Sequence of chain 1.A:
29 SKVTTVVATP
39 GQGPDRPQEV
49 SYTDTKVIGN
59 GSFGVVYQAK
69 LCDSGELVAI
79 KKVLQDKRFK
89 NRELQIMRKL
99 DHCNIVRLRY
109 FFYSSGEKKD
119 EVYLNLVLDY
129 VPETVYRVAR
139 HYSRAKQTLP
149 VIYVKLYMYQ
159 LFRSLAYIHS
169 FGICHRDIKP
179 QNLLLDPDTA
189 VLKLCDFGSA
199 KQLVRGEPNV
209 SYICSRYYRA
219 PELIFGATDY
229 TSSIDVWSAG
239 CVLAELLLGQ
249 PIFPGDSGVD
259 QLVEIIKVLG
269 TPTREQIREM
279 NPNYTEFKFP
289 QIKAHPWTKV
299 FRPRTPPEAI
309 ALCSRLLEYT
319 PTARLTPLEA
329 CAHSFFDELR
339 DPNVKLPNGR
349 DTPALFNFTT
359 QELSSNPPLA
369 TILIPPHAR

Binding-site contacts:
Ligand atom C4 contacts residue VAL129 of chain 1.A at 3.9 Å (hydrophobic).
Ligand atom N8 contacts residue VAL129 of chain 1.A at 3.9 Å.
Ligand atom C4 contacts residue ASP127 of chain 1.A at 3.9 Å.
Ligand atom C28 contacts residue PRO130 of chain 1.A at 3.8 Å (hydrophobic).
Ligand atom C11 contacts residue ASP127 of chain 1.A at 3.8 Å.
Ligand atom C5 contacts residue LEU182 of chain 1.A at 3.8 Å (hydrophobic).
Ligand atom C17 contacts residue ASP194 of chain 1.A at 3.6 Å.
Ligand atom C28 contacts residue ARG135 of chain 1.A at 3.5 Å.
Ligand atom C21 contacts residue THR132 of chain 1.A at 3.8 Å.
Ligand atom C3 contacts residue LEU182 of chain 1.A at 3.8 Å (hydrophobic).
Ligand atom C18 contacts residue GLN179 of chain 1.A at 3.6 Å.
Ligand atom C17 contacts residue LYS79 of chain 1.A at 3.7 Å.
Ligand atom C22 contacts residue ASP194 of chain 1.A at 3.7 Å.
Ligand atom C1 contacts residue LEU182 of chain 1.A at 3.8 Å (hydrophobic).
Ligand atom O23 contacts residue LYS79 of chain 1.A at 2.8 Å (salt-bridge).
Ligand atom C26 contacts residue PRO130 of chain 1.A at 3.3 Å (hydrophobic).
Ligand atom C21 contacts residue LEU182 of chain 1.A at 4.0 Å (hydrophobic).
Ligand atom C22 contacts residue PHE61 of chain 1.A at 4.0 Å (hydrophobic).
Ligand atom N9 contacts residue LEU182 of chain 1.A at 3.8 Å.
Ligand atom N27 contacts residue PRO130 of chain 1.A at 3.1 Å (h-bond).
Ligand atom C11 contacts residue LEU126 of chain 1.A at 4.0 Å (hydrophobic).
Ligand atom C12 contacts residue CYS193 of chain 1.A at 3.7 Å (hydrophobic).
Ligand atom O10 contacts residue TYR128 of chain 1.A at 3.3 Å.
Ligand atom N9 contacts residue ASP127 of chain 1.A at 2.9 Å (salt-bridge).
Ligand atom O10 contacts residue VAL129 of chain 1.A at 3.0 Å (h-bond).
Ligand atom C4 contacts residue LEU182 of chain 1.A at 3.9 Å (hydrophobic).
Ligand atom C19 contacts residue GLY57 of chain 1.A at 3.7 Å.
Ligand atom O23 contacts residue ASP194 of chain 1.A at 3.2 Å (salt-bridge).
Ligand atom C21 contacts residue PRO130 of chain 1.A at 3.5 Å (hydrophobic).
Ligand atom C16 contacts residue CYS193 of chain 1.A at 3.8 Å (hydrophobic).
Ligand atom C20 contacts residue ILE56 of chain 1.A at 3.8 Å (hydrophobic).
Ligand atom N9 contacts residue ALA77 of chain 1.A at 3.5 Å.
Ligand atom O10 contacts residue LEU182 of chain 1.A at 3.9 Å.
Ligand atom C21 contacts residue VAL129 of chain 1.A at 3.8 Å (hydrophobic).
Ligand atom N8 contacts residue LEU182 of chain 1.A at 3.8 Å.
Ligand atom C6 contacts residue CYS193 of chain 1.A at 3.9 Å (hydrophobic).
Ligand atom C5 contacts residue ALA77 of chain 1.A at 3.8 Å (hydrophobic).
Ligand atom C2 contacts residue LEU182 of chain 1.A at 3.9 Å (hydrophobic).
Ligand atom C16 contacts residue LEU126 of chain 1.A at 3.7 Å (hydrophobic).
Ligand atom C5 contacts residue ASP127 of chain 1.A at 3.7 Å.

This protein binds this small molecule.
Small molecule (SMILES): CC(=O)c1ccc2c(c1)/C(=C(/NC1CCN(C)CC1)c1ccccc1)C(=O)N2